The protein below binds the small molecule below.
Small molecule (SMILES): CC(=O)N[C@@H]1[C@@H](O)[C@H](O)[C@@H](CO)O[C@H]1O

Sequence of chain 1.C:
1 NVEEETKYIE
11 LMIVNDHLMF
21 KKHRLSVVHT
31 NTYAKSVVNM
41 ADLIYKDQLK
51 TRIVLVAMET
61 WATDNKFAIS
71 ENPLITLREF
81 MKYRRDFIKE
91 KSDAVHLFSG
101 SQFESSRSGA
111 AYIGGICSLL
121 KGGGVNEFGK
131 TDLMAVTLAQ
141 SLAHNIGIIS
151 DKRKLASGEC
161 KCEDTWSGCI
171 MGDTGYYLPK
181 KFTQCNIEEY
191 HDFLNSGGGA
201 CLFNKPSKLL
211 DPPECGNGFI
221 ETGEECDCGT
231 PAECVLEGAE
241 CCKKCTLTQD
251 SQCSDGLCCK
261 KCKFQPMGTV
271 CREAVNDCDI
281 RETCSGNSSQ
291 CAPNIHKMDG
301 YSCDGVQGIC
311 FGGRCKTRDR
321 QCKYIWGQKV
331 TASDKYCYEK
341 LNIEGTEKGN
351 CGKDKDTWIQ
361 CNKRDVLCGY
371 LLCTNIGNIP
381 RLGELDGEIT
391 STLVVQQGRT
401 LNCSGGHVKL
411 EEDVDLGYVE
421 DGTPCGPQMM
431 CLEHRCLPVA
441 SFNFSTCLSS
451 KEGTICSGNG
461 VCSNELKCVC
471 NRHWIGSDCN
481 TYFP

Binding-site contacts:
Ligand atom C4 contacts residue ASN287 of chain 1.C at 4.2 Å.
Ligand atom O7 contacts residue ASN287 of chain 1.C at 3.6 Å (h-bond).
Ligand atom C1 contacts residue ASN287 of chain 1.C at 1.5 Å.
Ligand atom C8 contacts residue ASN287 of chain 1.C at 4.5 Å.
Ligand atom C5 contacts residue ASN287 of chain 1.C at 3.6 Å.
Ligand atom C3 contacts residue ASN287 of chain 1.C at 3.7 Å.
Ligand atom O5 contacts residue ASN287 of chain 1.C at 2.3 Å (h-bond).
Ligand atom C7 contacts residue ASN287 of chain 1.C at 3.4 Å.
Ligand atom C2 contacts residue ASN287 of chain 1.C at 2.4 Å.
Ligand atom N2 contacts residue ASN287 of chain 1.C at 2.8 Å (h-bond).